Binding-site contacts:
Ligand atom O5 contacts residue ASN410 of chain 1.D at 2.4 Å (h-bond).
Ligand atom O7 contacts residue THR411 of chain 1.D at 3.5 Å (h-bond).
Ligand atom C1 contacts residue ASN410 of chain 1.D at 1.4 Å.
Ligand atom C8 contacts residue THR412 of chain 1.D at 3.9 Å.
Ligand atom C4 contacts residue ASN410 of chain 1.D at 4.3 Å.
Ligand atom C2 contacts residue ASN410 of chain 1.D at 2.5 Å.
Ligand atom C7 contacts residue ASN410 of chain 1.D at 4.1 Å.
Ligand atom C7 contacts residue THR412 of chain 1.D at 3.9 Å.
Ligand atom C8 contacts residue ASN410 of chain 1.D at 3.9 Å.
Ligand atom N2 contacts residue THR412 of chain 1.D at 4.5 Å.
Ligand atom N2 contacts residue ASN410 of chain 1.D at 2.9 Å (h-bond).
Ligand atom C8 contacts residue THR411 of chain 1.D at 3.8 Å.
Ligand atom N2 contacts residue THR411 of chain 1.D at 3.0 Å (h-bond).
Ligand atom C5 contacts residue ASN410 of chain 1.D at 3.7 Å.
Ligand atom C2 contacts residue THR411 of chain 1.D at 3.7 Å.
Ligand atom C7 contacts residue THR411 of chain 1.D at 3.2 Å.
Ligand atom O7 contacts residue THR412 of chain 1.D at 3.9 Å.
Ligand atom C1 contacts residue THR411 of chain 1.D at 4.2 Å.
Ligand atom C3 contacts residue ASN410 of chain 1.D at 3.8 Å.

Sequence of chain 1.D:
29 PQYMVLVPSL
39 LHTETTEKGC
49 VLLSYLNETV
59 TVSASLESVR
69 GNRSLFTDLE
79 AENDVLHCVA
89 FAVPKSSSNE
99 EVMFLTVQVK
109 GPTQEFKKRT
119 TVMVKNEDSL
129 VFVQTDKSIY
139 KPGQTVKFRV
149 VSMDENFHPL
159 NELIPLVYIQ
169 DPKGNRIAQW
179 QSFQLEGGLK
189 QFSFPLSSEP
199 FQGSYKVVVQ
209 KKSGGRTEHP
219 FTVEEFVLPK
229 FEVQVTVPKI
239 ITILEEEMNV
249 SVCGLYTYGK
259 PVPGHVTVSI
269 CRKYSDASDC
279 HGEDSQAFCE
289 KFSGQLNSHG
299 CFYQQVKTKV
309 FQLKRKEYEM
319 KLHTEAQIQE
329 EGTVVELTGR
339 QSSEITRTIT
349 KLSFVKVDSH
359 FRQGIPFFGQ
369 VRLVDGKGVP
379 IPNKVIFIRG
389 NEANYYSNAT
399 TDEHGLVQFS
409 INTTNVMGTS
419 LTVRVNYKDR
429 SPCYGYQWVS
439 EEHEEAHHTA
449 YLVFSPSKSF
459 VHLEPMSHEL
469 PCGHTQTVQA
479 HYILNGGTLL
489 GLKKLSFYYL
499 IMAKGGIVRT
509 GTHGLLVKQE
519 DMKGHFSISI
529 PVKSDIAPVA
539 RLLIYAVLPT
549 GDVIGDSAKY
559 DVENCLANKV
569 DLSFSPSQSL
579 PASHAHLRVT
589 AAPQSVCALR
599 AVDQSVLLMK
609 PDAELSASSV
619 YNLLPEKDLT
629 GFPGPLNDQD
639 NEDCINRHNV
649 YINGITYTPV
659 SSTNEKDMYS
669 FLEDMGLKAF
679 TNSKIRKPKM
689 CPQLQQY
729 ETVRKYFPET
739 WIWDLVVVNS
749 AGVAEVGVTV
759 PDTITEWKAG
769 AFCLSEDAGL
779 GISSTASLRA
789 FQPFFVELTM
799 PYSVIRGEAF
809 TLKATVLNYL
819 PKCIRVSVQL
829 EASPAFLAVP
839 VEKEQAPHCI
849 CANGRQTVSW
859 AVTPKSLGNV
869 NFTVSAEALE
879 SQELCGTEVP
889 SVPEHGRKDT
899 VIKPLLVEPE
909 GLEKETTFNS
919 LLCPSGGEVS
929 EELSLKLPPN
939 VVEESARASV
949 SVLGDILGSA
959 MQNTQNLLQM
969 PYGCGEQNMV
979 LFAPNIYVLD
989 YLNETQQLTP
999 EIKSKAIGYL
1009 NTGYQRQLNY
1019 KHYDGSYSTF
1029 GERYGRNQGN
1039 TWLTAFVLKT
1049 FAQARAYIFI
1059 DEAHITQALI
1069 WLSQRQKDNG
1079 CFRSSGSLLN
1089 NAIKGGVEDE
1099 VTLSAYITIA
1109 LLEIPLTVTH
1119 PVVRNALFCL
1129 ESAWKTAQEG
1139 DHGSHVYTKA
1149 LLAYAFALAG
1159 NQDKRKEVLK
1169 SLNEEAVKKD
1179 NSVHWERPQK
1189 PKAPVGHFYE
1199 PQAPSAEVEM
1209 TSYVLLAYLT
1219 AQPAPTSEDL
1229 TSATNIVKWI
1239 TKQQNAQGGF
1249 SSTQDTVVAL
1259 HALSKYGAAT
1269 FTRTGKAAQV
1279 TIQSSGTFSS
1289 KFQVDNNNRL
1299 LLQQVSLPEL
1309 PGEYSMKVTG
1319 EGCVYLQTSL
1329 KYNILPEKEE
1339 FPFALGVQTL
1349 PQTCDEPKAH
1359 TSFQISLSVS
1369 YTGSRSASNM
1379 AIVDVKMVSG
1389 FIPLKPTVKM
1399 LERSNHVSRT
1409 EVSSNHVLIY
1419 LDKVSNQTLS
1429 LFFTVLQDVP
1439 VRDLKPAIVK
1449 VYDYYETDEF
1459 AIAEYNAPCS

This small molecule binds to this protein.
Small molecule (SMILES): CC(=O)N[C@H]1[C@H](O[C@H]2[C@H](O)[C@@H](NC(C)=O)CO[C@@H]2CO)O[C@H](CO)[C@@H](O[C@@H]2O[C@H](CO)[C@@H](O)[C@H](O)[C@@H]2O)[C@@H]1O